This small molecule binds to this protein.
Small molecule (SMILES): Cc1cc(Nc2nccn3c(-c4cn[nH]c4)cnc23)sn1

Sequence of chain 1.A:
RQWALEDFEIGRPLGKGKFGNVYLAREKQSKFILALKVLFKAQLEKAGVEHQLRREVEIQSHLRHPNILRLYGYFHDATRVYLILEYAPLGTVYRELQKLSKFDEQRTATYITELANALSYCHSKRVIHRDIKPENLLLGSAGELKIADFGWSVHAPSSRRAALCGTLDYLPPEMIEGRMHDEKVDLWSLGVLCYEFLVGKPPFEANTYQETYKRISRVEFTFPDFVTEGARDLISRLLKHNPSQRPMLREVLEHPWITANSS

Binding-site contacts:
Ligand atom N5 contacts residue ASP154 of chain 1.A at 2.8 Å (salt-bridge).
Ligand atom C5 contacts residue LEU143 of chain 1.A at 3.7 Å (hydrophobic).
Ligand atom C6 contacts residue LEU143 of chain 1.A at 3.6 Å (hydrophobic).
Ligand atom C1 contacts residue LEU74 of chain 1.A at 3.6 Å (hydrophobic).
Ligand atom N4 contacts residue ASP154 of chain 1.A at 3.6 Å (salt-bridge).
Ligand atom C5 contacts residue ALA93 of chain 1.A at 3.7 Å (hydrophobic).
Ligand atom C13 contacts residue PRO94 of chain 1.A at 3.4 Å (hydrophobic).
Ligand atom C12 contacts residue PRO94 of chain 1.A at 3.5 Å (hydrophobic).
Ligand atom C11 contacts residue GLY96 of chain 1.A at 3.5 Å.
Ligand atom N1 contacts residue TYR92 of chain 1.A at 3.6 Å.
Ligand atom N3 contacts residue LEU143 of chain 1.A at 3.5 Å.
Ligand atom C8 contacts residue ASP154 of chain 1.A at 3.8 Å.
Ligand atom N6 contacts residue ARG17 of chain 1.A at 3.1 Å (salt-bridge).
Ligand atom C13 contacts residue ARG17 of chain 1.A at 3.7 Å.
Ligand atom N2 contacts residue TYR92 of chain 1.A at 3.8 Å.
Ligand atom C14 contacts residue GLY96 of chain 1.A at 3.8 Å.
Ligand atom C8 contacts residue ALA153 of chain 1.A at 3.7 Å (hydrophobic).
Ligand atom C5 contacts residue LEU19 of chain 1.A at 3.8 Å (hydrophobic).
Ligand atom C11 contacts residue ALA93 of chain 1.A at 3.2 Å (hydrophobic).
Ligand atom C9 contacts residue ALA40 of chain 1.A at 3.7 Å (hydrophobic).
Ligand atom C12 contacts residue ARG17 of chain 1.A at 3.8 Å.
Ligand atom N2 contacts residue ALA93 of chain 1.A at 2.9 Å (h-bond).
Ligand atom C8 contacts residue LEU143 of chain 1.A at 3.4 Å (hydrophobic).
Ligand atom C7 contacts residue LEU143 of chain 1.A at 3.5 Å (hydrophobic).
Ligand atom S1 contacts residue GLY96 of chain 1.A at 3.8 Å.
Ligand atom C12 contacts residue TYR92 of chain 1.A at 3.7 Å (hydrophobic).
Ligand atom C12 contacts residue ALA93 of chain 1.A at 3.1 Å (hydrophobic).
Ligand atom C14 contacts residue ARG17 of chain 1.A at 3.3 Å.
Ligand atom N1 contacts residue ALA93 of chain 1.A at 2.7 Å (h-bond).
Ligand atom S1 contacts residue ARG17 of chain 1.A at 3.6 Å.
Ligand atom C12 contacts residue GLY96 of chain 1.A at 3.5 Å.
Ligand atom C9 contacts residue ALA93 of chain 1.A at 3.6 Å (hydrophobic).
Ligand atom N4 contacts residue LEU90 of chain 1.A at 3.4 Å.
Ligand atom C1 contacts residue LEU143 of chain 1.A at 3.7 Å (hydrophobic).
Ligand atom C9 contacts residue GLU91 of chain 1.A at 3.3 Å.
Ligand atom C10 contacts residue LEU74 of chain 1.A at 3.4 Å (hydrophobic).
Ligand atom C10 contacts residue LEU90 of chain 1.A at 3.7 Å (hydrophobic).
Ligand atom N5 contacts residue ALA153 of chain 1.A at 3.5 Å.
Ligand atom C2 contacts residue LEU143 of chain 1.A at 3.6 Å (hydrophobic).
Ligand atom N7 contacts residue LEU19 of chain 1.A at 3.5 Å.